Binding-site contacts:
Ligand atom C3 contacts residue ASN622 of chain 1.B at 3.8 Å.
Ligand atom O3 contacts residue ASN650 of chain 1.B at 4.3 Å.
Ligand atom C1 contacts residue ASN650 of chain 1.B at 3.4 Å.
Ligand atom O5 contacts residue ASN622 of chain 1.B at 2.4 Å (h-bond).
Ligand atom C5 contacts residue ASN622 of chain 1.B at 3.7 Å.
Ligand atom C8 contacts residue ASN650 of chain 1.B at 3.5 Å.
Ligand atom C8 contacts residue ASN622 of chain 1.B at 4.2 Å.
Ligand atom C1 contacts residue ASN622 of chain 1.B at 1.4 Å.
Ligand atom C2 contacts residue ASN650 of chain 1.B at 3.3 Å.
Ligand atom C2 contacts residue ASN622 of chain 1.B at 2.5 Å.
Ligand atom O7 contacts residue ASN622 of chain 1.B at 3.1 Å (h-bond).
Ligand atom N2 contacts residue ASN622 of chain 1.B at 2.9 Å (h-bond).
Ligand atom N2 contacts residue ASN650 of chain 1.B at 2.7 Å (h-bond).
Ligand atom C3 contacts residue ASN650 of chain 1.B at 3.5 Å.
Ligand atom C4 contacts residue ASN622 of chain 1.B at 4.2 Å.
Ligand atom C8 contacts residue TYR652 of chain 1.B at 3.4 Å (hydrophobic).
Ligand atom C7 contacts residue ASN622 of chain 1.B at 3.2 Å.
Ligand atom C7 contacts residue ASN650 of chain 1.B at 3.7 Å.

A protein and the small-molecule ligand that binds it are described below.
Small molecule (SMILES): CC(=O)N[C@@H]1[C@@H](O)[C@H](O)[C@@H](CO)O[C@H]1O

Sequence of chain 1.B:
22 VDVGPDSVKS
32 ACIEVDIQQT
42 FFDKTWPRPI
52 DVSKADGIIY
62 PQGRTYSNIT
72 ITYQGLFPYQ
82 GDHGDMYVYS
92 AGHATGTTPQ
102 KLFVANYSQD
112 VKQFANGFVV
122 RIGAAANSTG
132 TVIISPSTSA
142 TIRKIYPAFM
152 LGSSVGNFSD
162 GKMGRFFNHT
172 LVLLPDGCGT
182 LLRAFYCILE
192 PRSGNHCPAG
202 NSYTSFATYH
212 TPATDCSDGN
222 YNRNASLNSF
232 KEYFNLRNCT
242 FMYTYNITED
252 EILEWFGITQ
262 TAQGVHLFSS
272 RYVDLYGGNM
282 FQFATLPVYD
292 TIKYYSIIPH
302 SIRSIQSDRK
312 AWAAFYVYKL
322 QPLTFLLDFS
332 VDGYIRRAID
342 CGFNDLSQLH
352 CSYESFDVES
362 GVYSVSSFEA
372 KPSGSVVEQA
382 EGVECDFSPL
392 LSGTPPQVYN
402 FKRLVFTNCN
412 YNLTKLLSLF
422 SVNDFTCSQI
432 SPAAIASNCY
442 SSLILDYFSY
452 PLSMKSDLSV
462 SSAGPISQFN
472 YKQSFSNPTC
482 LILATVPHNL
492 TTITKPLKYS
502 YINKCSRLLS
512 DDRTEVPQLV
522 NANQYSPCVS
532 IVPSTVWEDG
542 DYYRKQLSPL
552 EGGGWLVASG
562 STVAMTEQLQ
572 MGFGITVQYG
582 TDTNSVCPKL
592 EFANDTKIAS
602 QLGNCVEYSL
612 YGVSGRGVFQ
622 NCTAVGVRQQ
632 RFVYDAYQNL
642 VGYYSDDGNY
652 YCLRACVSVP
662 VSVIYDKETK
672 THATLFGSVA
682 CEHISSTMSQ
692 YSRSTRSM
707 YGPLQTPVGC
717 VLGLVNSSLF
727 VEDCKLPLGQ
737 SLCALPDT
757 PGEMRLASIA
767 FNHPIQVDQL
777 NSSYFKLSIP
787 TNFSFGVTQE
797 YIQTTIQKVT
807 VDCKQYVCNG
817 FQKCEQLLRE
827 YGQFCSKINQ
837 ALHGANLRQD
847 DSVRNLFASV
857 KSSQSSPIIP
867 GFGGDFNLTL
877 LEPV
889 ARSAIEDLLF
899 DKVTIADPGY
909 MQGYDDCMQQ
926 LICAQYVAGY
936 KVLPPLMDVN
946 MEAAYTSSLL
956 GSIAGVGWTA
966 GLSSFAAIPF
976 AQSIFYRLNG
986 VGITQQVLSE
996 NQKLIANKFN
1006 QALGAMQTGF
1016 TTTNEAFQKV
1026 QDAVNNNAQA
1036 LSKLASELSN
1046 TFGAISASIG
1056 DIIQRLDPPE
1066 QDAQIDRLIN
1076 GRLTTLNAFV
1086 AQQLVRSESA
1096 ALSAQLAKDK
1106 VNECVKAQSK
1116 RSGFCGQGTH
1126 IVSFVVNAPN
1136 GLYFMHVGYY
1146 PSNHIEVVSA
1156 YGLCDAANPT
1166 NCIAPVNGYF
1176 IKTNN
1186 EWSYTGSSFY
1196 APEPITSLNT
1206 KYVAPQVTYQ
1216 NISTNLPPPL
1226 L